The protein below binds the small molecule below.
Small molecule (SMILES): OC[C@@H]1[C@@H](O[C@@H]2O[C@H](CO)[C@@H](O)[C@H](O)[C@H]2O)[C@H](O)[C@@H](O)c2nccn21

Sequence of chain 1.A:
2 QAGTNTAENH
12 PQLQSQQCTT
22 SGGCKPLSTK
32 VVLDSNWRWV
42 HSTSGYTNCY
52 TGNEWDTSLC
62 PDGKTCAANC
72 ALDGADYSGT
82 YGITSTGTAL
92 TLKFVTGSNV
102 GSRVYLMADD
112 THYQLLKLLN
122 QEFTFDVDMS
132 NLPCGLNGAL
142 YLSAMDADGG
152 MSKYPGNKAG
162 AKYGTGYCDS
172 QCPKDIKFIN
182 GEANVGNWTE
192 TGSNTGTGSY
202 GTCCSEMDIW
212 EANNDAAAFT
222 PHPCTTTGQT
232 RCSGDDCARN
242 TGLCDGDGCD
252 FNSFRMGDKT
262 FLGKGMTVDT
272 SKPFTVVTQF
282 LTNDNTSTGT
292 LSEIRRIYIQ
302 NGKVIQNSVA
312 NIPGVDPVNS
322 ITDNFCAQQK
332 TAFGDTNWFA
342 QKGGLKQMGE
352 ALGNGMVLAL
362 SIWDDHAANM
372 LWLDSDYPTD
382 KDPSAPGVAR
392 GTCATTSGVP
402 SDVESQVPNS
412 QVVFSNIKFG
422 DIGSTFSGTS

Binding-site contacts:
Ligand atom C5B contacts residue ASP248 of chain 1.A at 3.8 Å.
Ligand atom O2 contacts residue HIS223 of chain 1.A at 3.4 Å.
Ligand atom O4 contacts residue GLU212 of chain 1.A at 2.6 Å (salt-bridge).
Ligand atom C7B contacts residue ASP336 of chain 1.A at 3.6 Å.
Ligand atom C3 contacts residue HIS223 of chain 1.A at 4.0 Å.
Ligand atom O6B contacts residue TRP373 of chain 1.A at 3.8 Å.
Ligand atom C7B contacts residue ARG391 of chain 1.A at 3.3 Å.
Ligand atom C2 contacts residue GLY247 of chain 1.A at 3.6 Å.
Ligand atom O4 contacts residue TRP364 of chain 1.A at 3.9 Å.
Ligand atom O1 contacts residue ASP248 of chain 1.A at 3.6 Å (salt-bridge).
Ligand atom O3B contacts residue ARG240 of chain 1.A at 3.1 Å (salt-bridge).
Ligand atom C7B contacts residue ARG256 of chain 1.A at 3.8 Å.
Ligand atom O5 contacts residue ARG240 of chain 1.A at 3.8 Å.
Ligand atom C3B contacts residue ASP248 of chain 1.A at 3.6 Å.
Ligand atom O4 contacts residue TRP373 of chain 1.A at 3.7 Å.
Ligand atom O3 contacts residue ASP209 of chain 1.A at 2.9 Å (salt-bridge).
Ligand atom O1 contacts residue GLY247 of chain 1.A at 3.7 Å.
Ligand atom O2 contacts residue ASP248 of chain 1.A at 2.8 Å (salt-bridge).
Ligand atom O3 contacts residue HIS223 of chain 1.A at 3.0 Å (h-bond).
Ligand atom O2B contacts residue TYR378 of chain 1.A at 3.3 Å.
Ligand atom C3B contacts residue ARG240 of chain 1.A at 3.4 Å.
Ligand atom C4 contacts residue GLN172 of chain 1.A at 3.9 Å.
Ligand atom C8B contacts residue ASP336 of chain 1.A at 3.8 Å.
Ligand atom C2 contacts residue HIS223 of chain 1.A at 3.7 Å.
Ligand atom C8B contacts residue ARG256 of chain 1.A at 3.9 Å.
Ligand atom O6B contacts residue ARG391 of chain 1.A at 2.9 Å (salt-bridge).
Ligand atom N2B contacts residue ARG391 of chain 1.A at 3.6 Å.
Ligand atom C6B contacts residue ARG391 of chain 1.A at 3.8 Å.
Ligand atom C8B contacts residue ARG391 of chain 1.A at 3.6 Å.
Ligand atom O6 contacts residue ARG240 of chain 1.A at 3.3 Å (salt-bridge).
Ligand atom C3 contacts residue GLU212 of chain 1.A at 3.3 Å.
Ligand atom O2 contacts residue THR221 of chain 1.A at 3.8 Å.
Ligand atom C6 contacts residue TRP373 of chain 1.A at 4.0 Å (hydrophobic).
Ligand atom C4 contacts residue GLU212 of chain 1.A at 3.7 Å.
Ligand atom C2 contacts residue ASP248 of chain 1.A at 3.7 Å.
Ligand atom C2B contacts residue TYR378 of chain 1.A at 3.6 Å (hydrophobic).
Ligand atom O6 contacts residue GLN172 of chain 1.A at 3.4 Å.
Ligand atom C5 contacts residue TRP373 of chain 1.A at 3.6 Å (hydrophobic).
Ligand atom O2B contacts residue ARG240 of chain 1.A at 3.9 Å.
Ligand atom O3 contacts residue GLU212 of chain 1.A at 2.7 Å (salt-bridge).